Sequence of chain 1.A:
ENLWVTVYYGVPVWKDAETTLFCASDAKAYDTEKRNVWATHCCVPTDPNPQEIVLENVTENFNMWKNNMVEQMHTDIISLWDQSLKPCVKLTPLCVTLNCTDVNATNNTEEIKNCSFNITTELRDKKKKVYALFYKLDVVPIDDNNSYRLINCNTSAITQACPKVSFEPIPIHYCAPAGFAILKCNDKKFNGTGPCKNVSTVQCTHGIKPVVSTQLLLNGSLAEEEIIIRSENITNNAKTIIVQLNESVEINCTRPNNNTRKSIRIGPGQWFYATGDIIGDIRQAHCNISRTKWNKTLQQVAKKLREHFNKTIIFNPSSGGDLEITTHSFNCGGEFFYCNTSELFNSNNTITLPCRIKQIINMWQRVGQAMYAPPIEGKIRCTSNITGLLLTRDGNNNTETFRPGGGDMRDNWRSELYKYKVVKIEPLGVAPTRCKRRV

Binding-site contacts:
Ligand atom O7 contacts residue THR195 of chain 1.A at 4.1 Å.
Ligand atom O3 contacts residue ARG189 of chain 1.A at 3.6 Å.
Ligand atom N2 contacts residue THR195 of chain 1.A at 3.6 Å.
Ligand atom O3 contacts residue ASN194 of chain 1.A at 2.9 Å (h-bond).
Ligand atom C1 contacts residue THR195 of chain 1.A at 4.4 Å.
Ligand atom C1 contacts residue ILE191 of chain 1.A at 3.9 Å (hydrophobic).
Ligand atom O7 contacts residue ASN194 of chain 1.A at 2.5 Å (h-bond).
Ligand atom C7 contacts residue ASN194 of chain 1.A at 3.4 Å.
Ligand atom O5 contacts residue ILE191 of chain 1.A at 3.9 Å.
Ligand atom C2 contacts residue ASN194 of chain 1.A at 3.3 Å.
Ligand atom C3 contacts residue ASN194 of chain 1.A at 3.6 Å.
Ligand atom C2 contacts residue THR195 of chain 1.A at 4.0 Å.
Ligand atom C7 contacts residue THR195 of chain 1.A at 3.7 Å.
Ligand atom C8 contacts residue THR195 of chain 1.A at 4.1 Å.
Ligand atom N2 contacts residue ASN194 of chain 1.A at 3.7 Å.

This small molecule binds to this protein.
Small molecule (SMILES): CC(=O)N[C@@H]1[C@@H](O)[C@H](O)[C@@H](CO)O[C@H]1O